Sequence of chain 1.E:
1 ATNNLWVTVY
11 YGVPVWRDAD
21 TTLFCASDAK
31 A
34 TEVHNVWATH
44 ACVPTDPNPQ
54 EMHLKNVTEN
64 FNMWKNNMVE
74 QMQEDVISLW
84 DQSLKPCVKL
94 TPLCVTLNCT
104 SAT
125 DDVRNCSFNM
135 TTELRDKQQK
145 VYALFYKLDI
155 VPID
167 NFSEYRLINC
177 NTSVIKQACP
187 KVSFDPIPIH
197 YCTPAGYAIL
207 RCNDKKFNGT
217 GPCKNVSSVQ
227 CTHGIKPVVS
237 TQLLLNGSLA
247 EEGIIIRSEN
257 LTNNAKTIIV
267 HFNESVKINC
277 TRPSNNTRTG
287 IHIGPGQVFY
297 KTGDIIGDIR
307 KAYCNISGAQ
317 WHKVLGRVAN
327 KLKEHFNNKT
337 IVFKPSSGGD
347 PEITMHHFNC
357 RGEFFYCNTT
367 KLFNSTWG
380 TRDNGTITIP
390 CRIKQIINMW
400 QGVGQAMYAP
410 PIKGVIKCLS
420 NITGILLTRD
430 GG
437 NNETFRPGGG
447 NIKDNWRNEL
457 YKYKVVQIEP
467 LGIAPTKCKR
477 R

Binding-site contacts:
Ligand atom C7 contacts residue ASN242 of chain 1.E at 3.3 Å.
Ligand atom O5 contacts residue LEU418 of chain 1.E at 4.0 Å.
Ligand atom C7 contacts residue SER419 of chain 1.E at 3.9 Å.
Ligand atom C6 contacts residue ASN242 of chain 1.E at 4.4 Å.
Ligand atom O3 contacts residue CYS417 of chain 1.E at 4.3 Å.
Ligand atom C4 contacts residue ASN242 of chain 1.E at 4.2 Å.
Ligand atom C6 contacts residue ASP191 of chain 1.E at 4.3 Å.
Ligand atom C6 contacts residue LEU418 of chain 1.E at 4.2 Å (hydrophobic).
Ligand atom O7 contacts residue ASN355 of chain 1.E at 4.3 Å.
Ligand atom O5 contacts residue ASN242 of chain 1.E at 2.3 Å (h-bond).
Ligand atom C4 contacts residue LEU418 of chain 1.E at 3.6 Å (hydrophobic).
Ligand atom C2 contacts residue ASN242 of chain 1.E at 2.4 Å.
Ligand atom C2 contacts residue LEU418 of chain 1.E at 4.1 Å (hydrophobic).
Ligand atom O7 contacts residue VAL234 of chain 1.E at 3.6 Å.
Ligand atom O4 contacts residue LEU418 of chain 1.E at 3.5 Å (h-bond).
Ligand atom C8 contacts residue LEU241 of chain 1.E at 4.4 Å (hydrophobic).
Ligand atom C3 contacts residue ASN242 of chain 1.E at 3.8 Å.
Ligand atom C2 contacts residue SER419 of chain 1.E at 3.7 Å.
Ligand atom N2 contacts residue ASN242 of chain 1.E at 2.9 Å (h-bond).
Ligand atom C3 contacts residue LEU418 of chain 1.E at 3.5 Å (hydrophobic).
Ligand atom C1 contacts residue ASN242 of chain 1.E at 1.4 Å.
Ligand atom O7 contacts residue ASN242 of chain 1.E at 3.2 Å (h-bond).
Ligand atom C1 contacts residue SER419 of chain 1.E at 3.7 Å.
Ligand atom C8 contacts residue ASN242 of chain 1.E at 4.5 Å.
Ligand atom C8 contacts residue ASN355 of chain 1.E at 3.7 Å.
Ligand atom O7 contacts residue LEU418 of chain 1.E at 4.1 Å.
Ligand atom N2 contacts residue SER419 of chain 1.E at 3.0 Å (h-bond).
Ligand atom C1 contacts residue LEU418 of chain 1.E at 3.8 Å (hydrophobic).
Ligand atom O7 contacts residue PRO192 of chain 1.E at 4.0 Å.
Ligand atom C5 contacts residue ASP191 of chain 1.E at 4.2 Å.
Ligand atom C5 contacts residue ASN242 of chain 1.E at 3.6 Å.
Ligand atom C3 contacts residue SER419 of chain 1.E at 3.9 Å.
Ligand atom C8 contacts residue SER419 of chain 1.E at 4.0 Å.
Ligand atom C7 contacts residue ASN355 of chain 1.E at 4.0 Å.
Ligand atom C8 contacts residue PHE354 of chain 1.E at 4.0 Å (hydrophobic).
Ligand atom C5 contacts residue LEU418 of chain 1.E at 3.2 Å (hydrophobic).

A protein and the small-molecule ligand that binds it are described below.
Small molecule (SMILES): CC(=O)N[C@H]1[C@H](O[C@H]2[C@H](O)[C@@H](NC(C)=O)CO[C@@H]2CO)O[C@H](CO)[C@@H](O[C@@H]2O[C@H](CO)[C@@H](O)[C@H](O)[C@@H]2O)[C@@H]1O